Binding-site contacts:
Ligand atom C12 contacts residue LEU99 of chain 3.A at 3.5 Å (hydrophobic).
Ligand atom C14 contacts residue LEU99 of chain 3.A at 3.7 Å (hydrophobic).
Ligand atom C6 contacts residue LEU99 of chain 3.A at 4.1 Å (hydrophobic).
Ligand atom C5 contacts residue TYR12 of chain 3.A at 3.9 Å (hydrophobic).
Ligand atom O2 contacts residue GLY98 of chain 3.A at 3.5 Å.
Ligand atom O4 contacts residue ASP208 of chain 3.A at 2.4 Å (salt-bridge).
Ligand atom C7 contacts residue LEU99 of chain 3.A at 3.9 Å (hydrophobic).
Ligand atom O6 contacts residue ASP208 of chain 3.A at 2.7 Å (salt-bridge).
Ligand atom N1 contacts residue LEU99 of chain 3.A at 3.9 Å.
Ligand atom N1 contacts residue TYR12 of chain 3.A at 3.3 Å (h-bond).
Ligand atom O6 contacts residue LEU99 of chain 3.A at 3.3 Å (h-bond).
Ligand atom O6 contacts residue ALA207 of chain 3.A at 3.0 Å.
Ligand atom O2 contacts residue LEU99 of chain 3.A at 3.6 Å.
Ligand atom C9 contacts residue LEU99 of chain 3.A at 3.3 Å (hydrophobic).
Ligand atom C5 contacts residue LEU99 of chain 3.A at 4.0 Å (hydrophobic).
Ligand atom O3 contacts residue ARG228 of chain 3.A at 2.9 Å (salt-bridge).
Ligand atom C1 contacts residue LEU99 of chain 3.A at 3.7 Å (hydrophobic).
Ligand atom O3 contacts residue GLY227 of chain 3.A at 3.7 Å.
Ligand atom C6 contacts residue TYR12 of chain 3.A at 3.6 Å (hydrophobic).
Ligand atom C3 contacts residue ARG228 of chain 3.A at 3.9 Å.
Ligand atom C5 contacts residue ASP208 of chain 3.A at 3.7 Å.
Ligand atom C6 contacts residue TYR100 of chain 3.A at 3.8 Å (hydrophobic).
Ligand atom C4 contacts residue ASN14 of chain 3.A at 3.8 Å.
Ligand atom O4 contacts residue ARG228 of chain 3.A at 3.1 Å.
Ligand atom C8 contacts residue LEU99 of chain 3.A at 3.4 Å (hydrophobic).
Ligand atom C10 contacts residue LEU99 of chain 3.A at 3.6 Å (hydrophobic).
Ligand atom C4 contacts residue ARG228 of chain 3.A at 3.8 Å.
Ligand atom O6 contacts residue GLY98 of chain 3.A at 3.4 Å (h-bond).
Ligand atom C6 contacts residue ASP208 of chain 3.A at 3.2 Å.
Ligand atom C11 contacts residue TYR12 of chain 3.A at 3.3 Å (hydrophobic).
Ligand atom C13 contacts residue LEU99 of chain 3.A at 3.8 Å (hydrophobic).
Ligand atom C3 contacts residue ASN14 of chain 3.A at 4.0 Å.
Ligand atom C6 contacts residue ALA207 of chain 3.A at 3.4 Å (hydrophobic).
Ligand atom O4 contacts residue ASN14 of chain 3.A at 2.8 Å (h-bond).
Ligand atom C4 contacts residue ASP208 of chain 3.A at 3.1 Å.
Ligand atom O3 contacts residue GLY226 of chain 3.A at 4.1 Å.
Ligand atom O4 contacts residue TYR12 of chain 3.A at 3.6 Å.
Ligand atom O6 contacts residue TYR100 of chain 3.A at 2.9 Å (h-bond).
Ligand atom O5 contacts residue LEU99 of chain 3.A at 3.1 Å (h-bond).
Ligand atom N1 contacts residue TYR100 of chain 3.A at 3.9 Å.

A small-molecule ligand and the protein it binds are described below.
Small molecule (SMILES): OC[C@H]1O[C@H](Oc2c[nH]c3ccc(Br)c(Cl)c23)[C@@H](O)[C@@H](O)[C@@H]1O

Sequence of chain 3.A:
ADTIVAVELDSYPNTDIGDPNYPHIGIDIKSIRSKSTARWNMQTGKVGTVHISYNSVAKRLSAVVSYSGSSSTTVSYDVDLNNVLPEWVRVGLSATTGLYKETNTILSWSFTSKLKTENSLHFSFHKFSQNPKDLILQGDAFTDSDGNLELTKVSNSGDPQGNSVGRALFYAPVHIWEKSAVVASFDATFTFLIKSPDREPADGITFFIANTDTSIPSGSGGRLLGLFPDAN